This small molecule binds to this protein.
Small molecule (SMILES): O=c1cc(-c2ccccc2)oc2cc(O)c(O)c(O)c12

Binding-site contacts:
Ligand atom C6 contacts residue TYR614 of chain 1.A at 3.6 Å (hydrophobic).
Ligand atom C11 contacts residue TYR614 of chain 1.A at 3.9 Å (hydrophobic).
Ligand atom C11 contacts residue GLY613 of chain 1.A at 3.5 Å.
Ligand atom C14 contacts residue PHE286 of chain 1.A at 3.5 Å (hydrophobic).
Ligand atom O3 contacts residue GLY613 of chain 1.A at 3.0 Å (h-bond).
Ligand atom O2 contacts residue GLY613 of chain 1.A at 3.9 Å.
Ligand atom C2 contacts residue GLU383 of chain 1.A at 3.6 Å.
Ligand atom C6 contacts residue PHE286 of chain 1.A at 3.6 Å (hydrophobic).
Ligand atom O contacts residue ALA611 of chain 1.A at 3.3 Å.
Ligand atom C2 contacts residue HIS572 of chain 1.A at 3.9 Å.
Ligand atom C14 contacts residue TYR614 of chain 1.A at 3.8 Å (hydrophobic).
Ligand atom O contacts residue TYR614 of chain 1.A at 3.7 Å.
Ligand atom C4 contacts residue TYR614 of chain 1.A at 3.5 Å (hydrophobic).
Ligand atom C9 contacts residue TYR614 of chain 1.A at 3.6 Å (hydrophobic).
Ligand atom O3 contacts residue TYR614 of chain 1.A at 3.7 Å.
Ligand atom O contacts residue PHE286 of chain 1.A at 3.4 Å.
Ligand atom C13 contacts residue PHE286 of chain 1.A at 3.8 Å (hydrophobic).
Ligand atom C7 contacts residue TYR614 of chain 1.A at 3.4 Å (hydrophobic).
Ligand atom O4 contacts residue TYR614 of chain 1.A at 3.7 Å.
Ligand atom C contacts residue ARG771 of chain 1.A at 3.8 Å.
Ligand atom C5 contacts residue ARG771 of chain 1.A at 3.5 Å.
Ligand atom C8 contacts residue TYR614 of chain 1.A at 3.4 Å (hydrophobic).
Ligand atom O1 contacts residue PHE286 of chain 1.A at 3.6 Å.
Ligand atom O1 contacts residue TYR614 of chain 1.A at 3.9 Å.
Ligand atom C12 contacts residue PHE286 of chain 1.A at 3.8 Å (hydrophobic).
Ligand atom C1 contacts residue GLU383 of chain 1.A at 3.4 Å.
Ligand atom C3 contacts residue TYR614 of chain 1.A at 3.7 Å (hydrophobic).
Ligand atom C8 contacts residue PHE286 of chain 1.A at 3.3 Å (hydrophobic).
Ligand atom C2 contacts residue ASN285 of chain 1.A at 3.7 Å.
Ligand atom C10 contacts residue PHE286 of chain 1.A at 3.6 Å (hydrophobic).
Ligand atom O4 contacts residue ASN283 of chain 1.A at 3.8 Å.
Ligand atom C9 contacts residue PHE286 of chain 1.A at 3.5 Å (hydrophobic).
Ligand atom O4 contacts residue PHE286 of chain 1.A at 3.7 Å.
Ligand atom O4 contacts residue ALA611 of chain 1.A at 3.5 Å.
Ligand atom C10 contacts residue TYR614 of chain 1.A at 3.6 Å (hydrophobic).
Ligand atom C11 contacts residue PHE286 of chain 1.A at 3.8 Å (hydrophobic).
Ligand atom C4 contacts residue GLU573 of chain 1.A at 4.0 Å.
Ligand atom C contacts residue GLU383 of chain 1.A at 3.6 Å.
Ligand atom C5 contacts residue TYR614 of chain 1.A at 3.9 Å (hydrophobic).
Ligand atom C7 contacts residue PHE286 of chain 1.A at 3.4 Å (hydrophobic).

Sequence of chain 1.A:
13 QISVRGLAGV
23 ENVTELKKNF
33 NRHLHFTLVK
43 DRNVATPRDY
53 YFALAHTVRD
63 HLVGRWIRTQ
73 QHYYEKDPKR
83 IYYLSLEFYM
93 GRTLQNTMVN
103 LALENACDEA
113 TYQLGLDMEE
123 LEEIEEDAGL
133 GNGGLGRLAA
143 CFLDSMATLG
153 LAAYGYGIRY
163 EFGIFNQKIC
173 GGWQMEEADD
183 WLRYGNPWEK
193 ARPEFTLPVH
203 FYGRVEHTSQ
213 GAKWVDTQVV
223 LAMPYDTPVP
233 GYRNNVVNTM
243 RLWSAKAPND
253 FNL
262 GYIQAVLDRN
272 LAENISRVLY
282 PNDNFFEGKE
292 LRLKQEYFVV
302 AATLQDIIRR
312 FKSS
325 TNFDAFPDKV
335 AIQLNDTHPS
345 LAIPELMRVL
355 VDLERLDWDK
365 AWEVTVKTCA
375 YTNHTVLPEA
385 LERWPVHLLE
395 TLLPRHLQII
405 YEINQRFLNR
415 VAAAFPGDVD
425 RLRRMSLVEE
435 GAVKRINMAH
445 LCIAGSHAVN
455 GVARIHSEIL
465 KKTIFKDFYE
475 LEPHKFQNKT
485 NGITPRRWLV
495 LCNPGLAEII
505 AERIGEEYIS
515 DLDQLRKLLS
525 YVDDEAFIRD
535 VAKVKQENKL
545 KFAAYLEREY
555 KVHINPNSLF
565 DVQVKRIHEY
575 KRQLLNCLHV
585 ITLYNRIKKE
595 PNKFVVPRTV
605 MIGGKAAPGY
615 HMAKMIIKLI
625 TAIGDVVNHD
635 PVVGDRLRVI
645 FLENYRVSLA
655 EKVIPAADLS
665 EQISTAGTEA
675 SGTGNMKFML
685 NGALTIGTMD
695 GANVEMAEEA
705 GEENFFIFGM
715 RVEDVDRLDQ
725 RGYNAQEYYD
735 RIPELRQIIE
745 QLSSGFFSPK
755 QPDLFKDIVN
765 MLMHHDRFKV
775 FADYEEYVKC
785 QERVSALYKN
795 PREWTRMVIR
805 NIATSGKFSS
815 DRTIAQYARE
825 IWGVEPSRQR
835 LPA